Binding-site contacts:
Ligand atom N3 contacts residue LYS151 of chain 1.B at 3.5 Å.
Ligand atom O1B contacts residue GLY17 of chain 1.B at 3.3 Å (h-bond).
Ligand atom O1G contacts residue MG1 of chain 1.G at 2.2 Å.
Ligand atom O2' contacts residue GLU159 of chain 1.A at 2.6 Å (salt-bridge).
Ligand atom N3B contacts residue GLY15 of chain 1.B at 3.2 Å (h-bond).
Ligand atom O3G contacts residue ARG45 of chain 1.B at 3.3 Å.
Ligand atom PG contacts residue MG1 of chain 1.G at 3.2 Å.
Ligand atom O1A contacts residue THR20 of chain 1.B at 2.5 Å (h-bond).
Ligand atom O2B contacts residue MG1 of chain 1.G at 1.9 Å.
Ligand atom O1B contacts residue LEU16 of chain 1.B at 3.2 Å (h-bond).
Ligand atom C6 contacts residue LYS151 of chain 1.B at 3.5 Å.
Ligand atom O2G contacts residue SER14 of chain 1.B at 3.4 Å.
Ligand atom C4 contacts residue LYS151 of chain 1.B at 3.5 Å.
Ligand atom N2 contacts residue ASP153 of chain 1.B at 3.0 Å (salt-bridge).
Ligand atom PB contacts residue MG1 of chain 1.G at 3.1 Å.
Ligand atom C2 contacts residue ARG224 of chain 1.B at 3.3 Å.
Ligand atom N2 contacts residue THR154 of chain 1.A at 3.0 Å (h-bond).
Ligand atom N3B contacts residue ARG45 of chain 1.B at 3.1 Å (salt-bridge).
Ligand atom N1 contacts residue ASP153 of chain 1.B at 2.7 Å (salt-bridge).
Ligand atom N2 contacts residue TYR226 of chain 1.B at 3.3 Å (h-bond).
Ligand atom O2B contacts residue SER19 of chain 1.B at 2.8 Å (h-bond).
Ligand atom O3G contacts residue SER14 of chain 1.B at 2.6 Å (h-bond).
Ligand atom C4 contacts residue ARG224 of chain 1.B at 3.3 Å.
Ligand atom O1G contacts residue THR46 of chain 1.B at 2.9 Å (h-bond).
Ligand atom O2G contacts residue GLY72 of chain 1.B at 3.2 Å (h-bond).
Ligand atom N1 contacts residue LYS151 of chain 1.B at 3.5 Å.
Ligand atom N7 contacts residue GLY209 of chain 1.B at 3.3 Å (h-bond).
Ligand atom N3B contacts residue MG1 of chain 1.G at 3.4 Å.
Ligand atom N3 contacts residue ARG224 of chain 1.B at 2.9 Å (salt-bridge).
Ligand atom O3A contacts residue GLY17 of chain 1.B at 3.2 Å (h-bond).
Ligand atom C5' contacts residue ARG45 of chain 1.B at 3.5 Å.
Ligand atom O1A contacts residue GLY17 of chain 1.B at 3.1 Å.
Ligand atom O4' contacts residue LYS151 of chain 1.B at 2.9 Å (salt-bridge).
Ligand atom O1B contacts residue LYS18 of chain 1.B at 3.0 Å (salt-bridge).
Ligand atom O2G contacts residue LYS18 of chain 1.B at 2.8 Å (salt-bridge).
Ligand atom O2A contacts residue MG1 of chain 1.G at 3.3 Å.
Ligand atom C2 contacts residue ASP153 of chain 1.B at 3.4 Å.
Ligand atom O3A contacts residue LYS18 of chain 1.B at 3.5 Å (salt-bridge).
Ligand atom O6 contacts residue VAL208 of chain 1.B at 3.3 Å.
Ligand atom O6 contacts residue GLY209 of chain 1.B at 2.9 Å (h-bond).

Sequence of chain 1.B:
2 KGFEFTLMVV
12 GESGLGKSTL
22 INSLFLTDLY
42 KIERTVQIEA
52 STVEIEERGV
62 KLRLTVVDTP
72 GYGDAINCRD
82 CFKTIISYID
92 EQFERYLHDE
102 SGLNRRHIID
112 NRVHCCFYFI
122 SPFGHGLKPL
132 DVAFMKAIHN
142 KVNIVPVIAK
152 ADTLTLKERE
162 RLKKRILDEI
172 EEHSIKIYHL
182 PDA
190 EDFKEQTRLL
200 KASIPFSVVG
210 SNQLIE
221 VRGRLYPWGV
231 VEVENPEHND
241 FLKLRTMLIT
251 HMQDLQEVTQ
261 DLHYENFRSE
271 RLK

This small molecule binds to this protein.
Small molecule (SMILES): Nc1nc2c(ncn2[C@@H]2O[C@H](CO[P](=O)(O)O[P](=O)(O)NP(=O)(O)O)[C@@H](O)[C@H]2O)c(=O)[nH]1

Sequence of chain 1.A:
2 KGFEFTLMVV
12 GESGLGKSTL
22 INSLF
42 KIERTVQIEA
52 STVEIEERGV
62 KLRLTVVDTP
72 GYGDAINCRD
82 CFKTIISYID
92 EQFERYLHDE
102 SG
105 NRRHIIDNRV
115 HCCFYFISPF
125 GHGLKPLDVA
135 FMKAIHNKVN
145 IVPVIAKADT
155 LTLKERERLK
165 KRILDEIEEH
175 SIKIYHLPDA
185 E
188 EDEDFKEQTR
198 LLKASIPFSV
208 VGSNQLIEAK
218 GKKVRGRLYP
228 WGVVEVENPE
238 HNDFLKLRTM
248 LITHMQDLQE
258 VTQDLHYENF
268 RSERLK